Sequence of chain 1.F:
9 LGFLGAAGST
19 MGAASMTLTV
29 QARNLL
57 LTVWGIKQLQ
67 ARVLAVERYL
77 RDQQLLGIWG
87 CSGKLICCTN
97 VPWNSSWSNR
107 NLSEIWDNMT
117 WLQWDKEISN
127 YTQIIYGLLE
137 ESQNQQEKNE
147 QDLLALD

Sequence of chain 1.C:
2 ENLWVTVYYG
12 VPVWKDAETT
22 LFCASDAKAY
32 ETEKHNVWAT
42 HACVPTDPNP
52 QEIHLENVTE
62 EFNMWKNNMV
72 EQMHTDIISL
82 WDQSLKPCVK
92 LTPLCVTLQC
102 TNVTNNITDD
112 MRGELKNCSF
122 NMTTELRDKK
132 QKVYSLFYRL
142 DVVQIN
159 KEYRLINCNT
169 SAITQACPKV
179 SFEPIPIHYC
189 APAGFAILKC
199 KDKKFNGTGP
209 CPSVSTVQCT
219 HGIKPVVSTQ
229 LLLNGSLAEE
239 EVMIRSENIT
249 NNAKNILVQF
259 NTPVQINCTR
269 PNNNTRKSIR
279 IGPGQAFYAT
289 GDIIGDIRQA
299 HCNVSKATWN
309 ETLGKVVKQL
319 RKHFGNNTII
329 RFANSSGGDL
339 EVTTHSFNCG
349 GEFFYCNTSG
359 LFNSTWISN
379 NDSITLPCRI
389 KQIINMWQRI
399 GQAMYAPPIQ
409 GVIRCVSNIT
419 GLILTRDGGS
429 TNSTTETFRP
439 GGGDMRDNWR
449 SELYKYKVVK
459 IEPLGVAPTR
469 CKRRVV

This small molecule binds to this protein.
Small molecule (SMILES): CC(=O)N[C@@H]1[C@@H](O)[C@H](O)[C@@H](CO)O[C@H]1O

Binding-site contacts:
Ligand atom C8 contacts residue GLY16 of chain 1.F at 4.1 Å.
Ligand atom O7 contacts residue GLY16 of chain 1.F at 3.2 Å (h-bond).
Ligand atom N2 contacts residue ASN58 of chain 1.C at 2.9 Å (h-bond).
Ligand atom C8 contacts residue GLU57 of chain 1.C at 3.6 Å.
Ligand atom C7 contacts residue ASN58 of chain 1.C at 3.7 Å.
Ligand atom O5 contacts residue ASN58 of chain 1.C at 2.3 Å (h-bond).
Ligand atom O7 contacts residue SER17 of chain 1.F at 4.1 Å.
Ligand atom O7 contacts residue ASN58 of chain 1.C at 4.1 Å.
Ligand atom C1 contacts residue ASN58 of chain 1.C at 1.4 Å.
Ligand atom C2 contacts residue GLY16 of chain 1.F at 4.5 Å.
Ligand atom N2 contacts residue GLU57 of chain 1.C at 3.7 Å.
Ligand atom C7 contacts residue GLY16 of chain 1.F at 3.6 Å.
Ligand atom C7 contacts residue GLU57 of chain 1.C at 4.1 Å.
Ligand atom C5 contacts residue ASN58 of chain 1.C at 3.7 Å.
Ligand atom N2 contacts residue GLY16 of chain 1.F at 4.1 Å.
Ligand atom C3 contacts residue ASN58 of chain 1.C at 3.8 Å.
Ligand atom C2 contacts residue ASN58 of chain 1.C at 2.4 Å.
Ligand atom C4 contacts residue ASN58 of chain 1.C at 4.2 Å.